Binding-site contacts:
Ligand atom N1 contacts residue TRP2239 of chain 1.B at 4.1 Å.
Ligand atom C2 contacts residue MET2345 of chain 1.B at 3.8 Å (hydrophobic).
Ligand atom N1 contacts residue GLY2238 of chain 1.B at 4.2 Å.
Ligand atom O3' contacts residue SER2342 of chain 1.B at 4.0 Å.
Ligand atom O2A contacts residue LYS2187 of chain 1.B at 3.6 Å.
Ligand atom N3 contacts residue TRP2239 of chain 1.B at 3.7 Å.
Ligand atom O3G contacts residue ASP2357 of chain 1.B at 3.0 Å (salt-bridge).
Ligand atom C4 contacts residue MET2345 of chain 1.B at 4.1 Å (hydrophobic).
Ligand atom N9 contacts residue TRP2239 of chain 1.B at 4.2 Å.
Ligand atom N6 contacts residue ILE2237 of chain 1.B at 3.7 Å.
Ligand atom O3G contacts residue GLN2167 of chain 1.B at 3.9 Å.
Ligand atom C6 contacts residue VAL2240 of chain 1.B at 4.1 Å (hydrophobic).
Ligand atom C2 contacts residue TRP2239 of chain 1.B at 4.1 Å (hydrophobic).
Ligand atom O2A contacts residue PRO2169 of chain 1.B at 4.2 Å.
Ligand atom C2 contacts residue VAL2240 of chain 1.B at 3.3 Å (hydrophobic).
Ligand atom O5' contacts residue PRO2169 of chain 1.B at 4.2 Å.
Ligand atom O2G contacts residue ASP2357 of chain 1.B at 3.2 Å (salt-bridge).
Ligand atom O1B contacts residue SER2165 of chain 1.B at 3.6 Å.
Ligand atom C2' contacts residue MET2345 of chain 1.B at 4.1 Å (hydrophobic).
Ligand atom C4 contacts residue TRP2239 of chain 1.B at 4.0 Å (hydrophobic).
Ligand atom C5' contacts residue SER2165 of chain 1.B at 4.3 Å.
Ligand atom O2G contacts residue ASN2343 of chain 1.B at 4.1 Å.
Ligand atom N1 contacts residue VAL2240 of chain 1.B at 3.1 Å (h-bond).
Ligand atom C2' contacts residue THR2245 of chain 1.B at 4.2 Å.
Ligand atom N7 contacts residue LEU2185 of chain 1.B at 3.9 Å.
Ligand atom C1' contacts residue TRP2239 of chain 1.B at 4.2 Å (hydrophobic).
Ligand atom N6 contacts residue TYR2225 of chain 1.B at 4.2 Å.
Ligand atom C6 contacts residue GLY2238 of chain 1.B at 4.0 Å.
Ligand atom C8 contacts residue LEU2185 of chain 1.B at 3.8 Å (hydrophobic).
Ligand atom O3' contacts residue THR2245 of chain 1.B at 4.2 Å.
Ligand atom O2' contacts residue THR2245 of chain 1.B at 3.4 Å (h-bond).
Ligand atom PB contacts residue SER2165 of chain 1.B at 4.2 Å.
Ligand atom N3 contacts residue MET2345 of chain 1.B at 3.5 Å.
Ligand atom C8 contacts residue ILE2356 of chain 1.B at 4.3 Å (hydrophobic).
Ligand atom O3G contacts residue GLU2190 of chain 1.B at 3.9 Å.
Ligand atom N6 contacts residue GLY2238 of chain 1.B at 3.2 Å (h-bond).
Ligand atom O3A contacts residue SER2165 of chain 1.B at 3.8 Å.
Ligand atom PG contacts residue ASP2357 of chain 1.B at 3.6 Å.
Ligand atom N6 contacts residue VAL2240 of chain 1.B at 4.0 Å.
Ligand atom O1B contacts residue GLN2167 of chain 1.B at 4.0 Å.

The protein below binds the small molecule below.
Small molecule (SMILES): Nc1ncnc2c1ncn2[C@@H]1O[C@H](COP(=O)(O)OP(=O)(O)OP(O)(O)=S)[C@@H](O)[C@H]1O

Sequence of chain 1.B:
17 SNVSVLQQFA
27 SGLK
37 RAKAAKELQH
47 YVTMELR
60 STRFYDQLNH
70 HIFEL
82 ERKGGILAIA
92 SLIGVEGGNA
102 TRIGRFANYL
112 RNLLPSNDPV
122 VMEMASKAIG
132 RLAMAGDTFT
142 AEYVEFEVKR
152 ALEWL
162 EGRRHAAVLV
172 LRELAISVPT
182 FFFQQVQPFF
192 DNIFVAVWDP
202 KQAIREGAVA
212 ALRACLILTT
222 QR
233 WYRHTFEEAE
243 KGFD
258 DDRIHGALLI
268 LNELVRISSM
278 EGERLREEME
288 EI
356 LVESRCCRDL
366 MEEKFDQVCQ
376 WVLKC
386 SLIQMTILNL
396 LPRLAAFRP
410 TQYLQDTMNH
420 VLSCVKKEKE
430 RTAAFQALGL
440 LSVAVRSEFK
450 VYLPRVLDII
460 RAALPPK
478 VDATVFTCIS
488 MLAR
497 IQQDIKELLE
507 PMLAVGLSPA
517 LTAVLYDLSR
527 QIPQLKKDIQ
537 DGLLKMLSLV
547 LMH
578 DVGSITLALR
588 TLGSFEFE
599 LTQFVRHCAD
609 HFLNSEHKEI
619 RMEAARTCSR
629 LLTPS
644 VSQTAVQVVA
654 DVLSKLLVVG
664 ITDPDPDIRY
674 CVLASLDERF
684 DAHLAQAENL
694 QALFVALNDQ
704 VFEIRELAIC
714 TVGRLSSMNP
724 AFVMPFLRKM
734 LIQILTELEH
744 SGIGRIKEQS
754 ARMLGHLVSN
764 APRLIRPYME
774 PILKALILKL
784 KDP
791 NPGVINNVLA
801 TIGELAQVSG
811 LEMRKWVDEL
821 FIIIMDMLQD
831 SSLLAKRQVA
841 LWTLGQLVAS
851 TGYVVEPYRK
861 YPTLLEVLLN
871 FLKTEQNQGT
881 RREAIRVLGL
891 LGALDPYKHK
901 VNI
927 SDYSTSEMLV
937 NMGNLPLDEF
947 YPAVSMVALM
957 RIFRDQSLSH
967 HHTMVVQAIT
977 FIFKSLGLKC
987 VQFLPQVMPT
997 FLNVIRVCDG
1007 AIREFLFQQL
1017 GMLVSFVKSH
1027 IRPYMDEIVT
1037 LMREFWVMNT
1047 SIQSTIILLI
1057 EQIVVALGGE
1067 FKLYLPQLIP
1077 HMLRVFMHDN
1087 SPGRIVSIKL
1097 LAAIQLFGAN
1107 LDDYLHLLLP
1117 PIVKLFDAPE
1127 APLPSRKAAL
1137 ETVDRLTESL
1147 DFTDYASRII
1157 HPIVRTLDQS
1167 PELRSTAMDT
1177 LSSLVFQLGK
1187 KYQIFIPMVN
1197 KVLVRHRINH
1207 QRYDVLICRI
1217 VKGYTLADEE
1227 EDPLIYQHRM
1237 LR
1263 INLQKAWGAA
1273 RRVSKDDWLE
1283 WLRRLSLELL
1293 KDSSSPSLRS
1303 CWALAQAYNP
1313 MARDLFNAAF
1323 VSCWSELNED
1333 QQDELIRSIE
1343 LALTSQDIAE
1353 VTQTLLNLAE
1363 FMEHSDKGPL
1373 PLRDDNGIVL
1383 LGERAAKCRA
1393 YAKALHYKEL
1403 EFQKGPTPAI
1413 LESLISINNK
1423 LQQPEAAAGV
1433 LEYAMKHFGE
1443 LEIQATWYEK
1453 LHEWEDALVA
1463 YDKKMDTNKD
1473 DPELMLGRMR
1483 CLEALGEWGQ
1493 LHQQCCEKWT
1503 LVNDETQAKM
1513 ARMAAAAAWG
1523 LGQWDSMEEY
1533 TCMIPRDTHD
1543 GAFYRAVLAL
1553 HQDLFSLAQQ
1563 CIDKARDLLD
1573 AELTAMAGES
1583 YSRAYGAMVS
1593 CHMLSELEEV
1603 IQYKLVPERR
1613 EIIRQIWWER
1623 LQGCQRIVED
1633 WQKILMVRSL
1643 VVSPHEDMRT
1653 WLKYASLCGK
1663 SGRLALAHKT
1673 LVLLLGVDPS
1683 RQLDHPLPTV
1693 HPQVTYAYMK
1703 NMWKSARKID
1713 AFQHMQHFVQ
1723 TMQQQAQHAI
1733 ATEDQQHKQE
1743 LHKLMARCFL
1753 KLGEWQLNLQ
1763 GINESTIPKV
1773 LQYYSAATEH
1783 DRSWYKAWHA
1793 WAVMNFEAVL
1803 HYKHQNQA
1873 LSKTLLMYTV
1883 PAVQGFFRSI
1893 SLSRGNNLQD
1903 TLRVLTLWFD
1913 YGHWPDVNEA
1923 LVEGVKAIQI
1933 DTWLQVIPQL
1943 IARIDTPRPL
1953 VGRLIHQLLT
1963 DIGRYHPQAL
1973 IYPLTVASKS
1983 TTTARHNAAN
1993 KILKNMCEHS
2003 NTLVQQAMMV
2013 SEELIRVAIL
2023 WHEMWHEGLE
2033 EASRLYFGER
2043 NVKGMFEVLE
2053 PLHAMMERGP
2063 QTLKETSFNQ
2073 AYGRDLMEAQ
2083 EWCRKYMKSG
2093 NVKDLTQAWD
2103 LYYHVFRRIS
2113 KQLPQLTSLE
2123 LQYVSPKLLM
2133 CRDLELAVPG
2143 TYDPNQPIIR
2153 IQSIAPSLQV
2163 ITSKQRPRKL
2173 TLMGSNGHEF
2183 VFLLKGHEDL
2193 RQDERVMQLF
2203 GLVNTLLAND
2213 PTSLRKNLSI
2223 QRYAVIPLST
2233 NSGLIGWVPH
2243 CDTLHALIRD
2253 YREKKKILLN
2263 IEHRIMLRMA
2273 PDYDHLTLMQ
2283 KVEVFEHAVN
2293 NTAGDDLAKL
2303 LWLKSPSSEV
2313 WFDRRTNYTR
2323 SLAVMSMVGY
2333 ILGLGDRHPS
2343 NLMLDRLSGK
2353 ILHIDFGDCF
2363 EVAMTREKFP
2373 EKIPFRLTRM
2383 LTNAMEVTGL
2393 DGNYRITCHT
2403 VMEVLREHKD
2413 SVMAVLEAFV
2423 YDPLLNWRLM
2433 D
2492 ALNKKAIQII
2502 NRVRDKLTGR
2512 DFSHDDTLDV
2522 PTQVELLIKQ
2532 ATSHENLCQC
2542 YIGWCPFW